Binding-site contacts:
Ligand atom P contacts residue ARG19 of chain 1.A at 2.8 Å.
Ligand atom C2 contacts residue A3 of chain 1.B at 3.5 Å.
Ligand atom C4' contacts residue ARG15 of chain 1.A at 3.3 Å.
Ligand atom OP1 contacts residue LYS18 of chain 1.A at 3.7 Å.
Ligand atom C3' contacts residue ARG19 of chain 1.A at 3.4 Å.
Ligand atom C2' contacts residue ARG19 of chain 1.A at 3.6 Å.
Ligand atom N3 contacts residue A2 of chain 1.B at 3.7 Å.
Ligand atom C5 contacts residue ARG19 of chain 1.A at 2.9 Å.
Ligand atom C5' contacts residue ARG19 of chain 1.A at 3.2 Å.
Ligand atom C4 contacts residue ARG19 of chain 1.A at 3.9 Å.
Ligand atom O2 contacts residue A2 of chain 1.B at 3.7 Å.
Ligand atom C2 contacts residue A1 of chain 1.B at 3.1 Å.
Ligand atom C4 contacts residue A1 of chain 1.B at 3.4 Å.
Ligand atom O4 contacts residue A3 of chain 1.B at 2.8 Å (h-bond).
Ligand atom O2 contacts residue A1 of chain 1.B at 2.7 Å (h-bond).
Ligand atom C4' contacts residue ARG19 of chain 1.A at 3.7 Å.
Ligand atom N3 contacts residue A1 of chain 1.B at 2.7 Å (h-bond).
Ligand atom OP2 contacts residue ARG19 of chain 1.A at 2.1 Å (salt-bridge).
Ligand atom O4' contacts residue ARG19 of chain 1.A at 3.9 Å.
Ligand atom N1 contacts residue A3 of chain 1.B at 4.3 Å.
Ligand atom C6 contacts residue ARG19 of chain 1.A at 2.7 Å.
Ligand atom OP1 contacts residue ARG15 of chain 1.A at 2.5 Å.
Ligand atom C1' contacts residue ARG19 of chain 1.A at 4.3 Å.
Ligand atom C2 contacts residue A2 of chain 1.B at 3.9 Å.
Ligand atom O4 contacts residue A1 of chain 1.B at 3.0 Å (h-bond).
Ligand atom O5' contacts residue ARG19 of chain 1.A at 2.1 Å (salt-bridge).
Ligand atom O2 contacts residue A3 of chain 1.B at 3.2 Å.
Ligand atom N3 contacts residue A3 of chain 1.B at 2.8 Å (h-bond).
Ligand atom O3' contacts residue ARG15 of chain 1.A at 3.1 Å (salt-bridge).
Ligand atom N1 contacts residue ARG19 of chain 1.A at 3.9 Å.
Ligand atom OP1 contacts residue ARG19 of chain 1.A at 4.1 Å.
Ligand atom O5' contacts residue ARG15 of chain 1.A at 3.6 Å.
Ligand atom O3' contacts residue ARG19 of chain 1.A at 3.6 Å (salt-bridge).
Ligand atom C4 contacts residue A3 of chain 1.B at 3.6 Å.
Ligand atom OP1 contacts residue MET14 of chain 1.A at 3.8 Å.
Ligand atom OP2 contacts residue ALA16 of chain 1.A at 4.1 Å.
Ligand atom OP2 contacts residue ARG15 of chain 1.A at 2.5 Å.
Ligand atom C3' contacts residue ARG15 of chain 1.A at 3.8 Å.
Ligand atom P contacts residue ARG15 of chain 1.A at 3.1 Å.
Ligand atom C5' contacts residue ARG15 of chain 1.A at 2.5 Å.

The protein below binds the small molecule below.
Small molecule (SMILES): O=c1ccn([C@@H]2O[C@H](CO[P](=O)(O)O[C@H]3[C@@H](O)[C@H](n4ccc(=O)[nH]c4=O)O[C@@H]3CO[P](=O)(O)O[C@H]3[C@@H](O)[C@H](n4ccc(=O)[nH]c4=O)O[C@@H]3CO[P](=O)(O)O[C@H]3[C@@H](O)[C@H](n4ccc(=O)[nH]c4=O)O[C@@H]3COP(=O)=O)[C@@H](O)[C@H]2O)c(=O)[nH]1

Sequence of chain 1.A:
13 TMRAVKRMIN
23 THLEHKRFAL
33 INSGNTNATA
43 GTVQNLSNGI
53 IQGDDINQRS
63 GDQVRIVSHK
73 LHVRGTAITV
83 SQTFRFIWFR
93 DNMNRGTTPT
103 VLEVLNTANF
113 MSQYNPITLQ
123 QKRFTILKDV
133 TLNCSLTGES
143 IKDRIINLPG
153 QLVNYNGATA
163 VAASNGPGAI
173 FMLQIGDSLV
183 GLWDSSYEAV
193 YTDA